Sequence of chain 1.E:
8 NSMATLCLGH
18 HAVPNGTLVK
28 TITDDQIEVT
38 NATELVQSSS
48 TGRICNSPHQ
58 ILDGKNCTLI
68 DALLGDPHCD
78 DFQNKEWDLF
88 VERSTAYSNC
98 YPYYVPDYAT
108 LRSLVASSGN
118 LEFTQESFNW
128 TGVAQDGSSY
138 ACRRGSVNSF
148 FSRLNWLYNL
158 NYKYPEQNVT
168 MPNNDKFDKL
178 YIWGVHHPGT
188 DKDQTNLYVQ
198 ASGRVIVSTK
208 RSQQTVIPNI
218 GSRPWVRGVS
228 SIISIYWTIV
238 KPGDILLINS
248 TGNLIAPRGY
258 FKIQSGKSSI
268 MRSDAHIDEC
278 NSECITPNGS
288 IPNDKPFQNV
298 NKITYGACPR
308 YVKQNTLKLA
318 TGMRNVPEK

Binding-site contacts:
Ligand atom C3 contacts residue ASN285 of chain 1.E at 3.8 Å.
Ligand atom O5 contacts residue ASN285 of chain 1.E at 2.4 Å (h-bond).
Ligand atom O7 contacts residue VAL297 of chain 1.E at 2.8 Å (h-bond).
Ligand atom C1 contacts residue ASN285 of chain 1.E at 1.4 Å.
Ligand atom C8 contacts residue ASN285 of chain 1.E at 4.4 Å.
Ligand atom O7 contacts residue ASN296 of chain 1.E at 4.0 Å.
Ligand atom C3 contacts residue VAL297 of chain 1.E at 4.5 Å (hydrophobic).
Ligand atom O5 contacts residue VAL297 of chain 1.E at 4.4 Å.
Ligand atom C6 contacts residue GLU69 of chain 1.F at 4.4 Å.
Ligand atom C8 contacts residue SER45 of chain 1.E at 4.0 Å.
Ligand atom C7 contacts residue VAL297 of chain 1.E at 3.9 Å (hydrophobic).
Ligand atom C5 contacts residue VAL297 of chain 1.E at 4.5 Å (hydrophobic).
Ligand atom C6 contacts residue ASN298 of chain 1.E at 4.2 Å.
Ligand atom O5 contacts residue ASN298 of chain 1.E at 4.1 Å.
Ligand atom C8 contacts residue GLU69 of chain 1.F at 3.2 Å.
Ligand atom C2 contacts residue ASN285 of chain 1.E at 2.4 Å.
Ligand atom C5 contacts residue ASN285 of chain 1.E at 3.7 Å.
Ligand atom C1 contacts residue VAL297 of chain 1.E at 3.6 Å (hydrophobic).
Ligand atom C7 contacts residue ASN285 of chain 1.E at 3.3 Å.
Ligand atom C6 contacts residue ASN285 of chain 1.E at 4.4 Å.
Ligand atom C5 contacts residue ASN298 of chain 1.E at 4.3 Å.
Ligand atom O7 contacts residue ASN285 of chain 1.E at 3.5 Å (h-bond).
Ligand atom C7 contacts residue GLU69 of chain 1.F at 4.5 Å.
Ligand atom N2 contacts residue ASN285 of chain 1.E at 2.8 Å (h-bond).
Ligand atom C4 contacts residue ASN285 of chain 1.E at 4.3 Å.
Ligand atom C2 contacts residue VAL297 of chain 1.E at 4.4 Å (hydrophobic).

The small molecule below binds the protein below.
Small molecule (SMILES): CC(=O)N[C@H]1[C@H](O[C@H]2[C@H](O)[C@@H](NC(C)=O)CO[C@@H]2CO)O[C@H](CO)[C@@H](O[C@@H]2O[C@H](CO[C@H]3O[C@H](CO)[C@@H](O)[C@H](O)[C@@H]3O)[C@@H](O)[C@H](O[C@H]3O[C@H](CO)[C@@H](O)[C@H](O)[C@@H]3O)[C@@H]2O)[C@@H]1O

Sequence of chain 1.F:
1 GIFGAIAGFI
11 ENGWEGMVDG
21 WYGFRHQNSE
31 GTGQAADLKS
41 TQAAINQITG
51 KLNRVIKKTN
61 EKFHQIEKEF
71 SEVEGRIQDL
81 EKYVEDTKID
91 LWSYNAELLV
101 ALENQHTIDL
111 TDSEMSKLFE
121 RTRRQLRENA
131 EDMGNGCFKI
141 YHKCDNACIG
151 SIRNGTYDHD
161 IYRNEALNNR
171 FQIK